Sequence of chain 2.A:
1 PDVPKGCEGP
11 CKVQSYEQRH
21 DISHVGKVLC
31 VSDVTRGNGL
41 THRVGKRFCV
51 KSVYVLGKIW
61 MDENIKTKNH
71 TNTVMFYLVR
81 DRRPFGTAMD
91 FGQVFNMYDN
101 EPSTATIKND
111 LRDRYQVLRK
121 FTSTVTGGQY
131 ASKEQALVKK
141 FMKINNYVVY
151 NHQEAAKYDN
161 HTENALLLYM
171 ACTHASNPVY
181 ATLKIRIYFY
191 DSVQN

Binding-site contacts:
Ligand atom OP2 contacts residue TYR54 of chain 2.A at 2.8 Å (h-bond).
Ligand atom P contacts residue TYR188 of chain 2.A at 3.5 Å.
Ligand atom OP2 contacts residue ARG186 of chain 2.A at 3.5 Å (salt-bridge).
Ligand atom N4 contacts residue LYS51 of chain 2.A at 3.4 Å.
Ligand atom N9 contacts residue PHE141 of chain 2.A at 3.8 Å.
Ligand atom N3 contacts residue PHE141 of chain 2.A at 3.6 Å.
Ligand atom N4 contacts residue SER52 of chain 2.A at 3.7 Å.
Ligand atom C2' contacts residue TYR54 of chain 2.A at 3.9 Å (hydrophobic).
Ligand atom N7 contacts residue PHE141 of chain 2.A at 3.5 Å.
Ligand atom C2' contacts residue TYR188 of chain 2.A at 3.0 Å (hydrophobic).
Ligand atom C3' contacts residue TYR188 of chain 2.A at 3.1 Å (hydrophobic).
Ligand atom C5 contacts residue PHE141 of chain 2.A at 3.4 Å (hydrophobic).
Ligand atom N6 contacts residue PHE141 of chain 2.A at 3.7 Å.
Ligand atom OP2 contacts residue TYR188 of chain 2.A at 3.1 Å (h-bond).
Ligand atom N3 contacts residue CYS11 of chain 2.A at 3.9 Å.
Ligand atom C4 contacts residue LYS51 of chain 2.A at 4.1 Å.
Ligand atom P contacts residue TYR54 of chain 2.A at 4.2 Å.
Ligand atom OP2 contacts residue VAL13 of chain 2.A at 4.0 Å.
Ligand atom C6 contacts residue CYS11 of chain 2.A at 3.9 Å (hydrophobic).
Ligand atom O3' contacts residue TYR188 of chain 2.A at 2.8 Å (h-bond).
Ligand atom C2' contacts residue CYS11 of chain 2.A at 3.6 Å (hydrophobic).
Ligand atom C2 contacts residue TYR188 of chain 2.A at 3.9 Å (hydrophobic).
Ligand atom C3' contacts residue CYS11 of chain 2.A at 4.2 Å (hydrophobic).
Ligand atom C5 contacts residue LYS51 of chain 2.A at 3.9 Å.
Ligand atom O2 contacts residue TYR188 of chain 2.A at 3.1 Å.
Ligand atom C8 contacts residue TYR54 of chain 2.A at 3.9 Å (hydrophobic).
Ligand atom C2 contacts residue CYS11 of chain 2.A at 3.7 Å (hydrophobic).
Ligand atom P contacts residue ARG186 of chain 2.A at 4.1 Å.
Ligand atom N1 contacts residue PHE141 of chain 2.A at 3.6 Å.
Ligand atom C4 contacts residue PHE141 of chain 2.A at 3.4 Å (hydrophobic).
Ligand atom C2 contacts residue PHE141 of chain 2.A at 3.6 Å (hydrophobic).
Ligand atom N3 contacts residue TYR188 of chain 2.A at 3.8 Å.
Ligand atom C8 contacts residue PHE141 of chain 2.A at 3.8 Å (hydrophobic).
Ligand atom C5 contacts residue CYS11 of chain 2.A at 4.0 Å (hydrophobic).
Ligand atom C5 contacts residue ASP2 of chain 2.A at 3.6 Å.
Ligand atom C4 contacts residue CYS11 of chain 2.A at 4.0 Å (hydrophobic).
Ligand atom N1 contacts residue CYS11 of chain 2.A at 3.7 Å.
Ligand atom C5 contacts residue TYR190 of chain 2.A at 3.9 Å (hydrophobic).
Ligand atom C6 contacts residue PHE141 of chain 2.A at 3.7 Å (hydrophobic).
Ligand atom OP1 contacts residue ARG186 of chain 2.A at 3.8 Å.

A small-molecule ligand and the protein it binds are described below.
Small molecule (SMILES): Nc1ccn([C@H]2C[C@H](O[P](=O)(O)OC[C@H]3O[C@@H](n4cnc5c(N)ncnc54)C[C@@H]3O[P](=O)(O)OC[C@H]3O[C@@H](n4cnc5c(N)ncnc54)C[C@@H]3O[P](=O)(O)OC[C@H]3O[C@@H](n4ccc(N)nc4=O)C[C@@H]3O[P](=O)(O)OC[C@H]3O[C@@H](n4ccc(N)nc4=O)C[C@@H]3O[P](=O)(O)OC[C@H]3O[C@@H](n4cnc5c(N)ncnc54)C[C@@H]3O[P](=O)(O)OC[C@H]3O[C@@H](n4ccc(N)nc4=O)C[C@@H]3O)[C@@H](COP(=O)=O)O2)c(=O)n1